The small molecule below binds the protein below.
Small molecule (SMILES): CC(=O)N[C@@H]1[C@@H](O)[C@H](O)[C@@H](CO)O[C@H]1O

Sequence of chain 1.A:
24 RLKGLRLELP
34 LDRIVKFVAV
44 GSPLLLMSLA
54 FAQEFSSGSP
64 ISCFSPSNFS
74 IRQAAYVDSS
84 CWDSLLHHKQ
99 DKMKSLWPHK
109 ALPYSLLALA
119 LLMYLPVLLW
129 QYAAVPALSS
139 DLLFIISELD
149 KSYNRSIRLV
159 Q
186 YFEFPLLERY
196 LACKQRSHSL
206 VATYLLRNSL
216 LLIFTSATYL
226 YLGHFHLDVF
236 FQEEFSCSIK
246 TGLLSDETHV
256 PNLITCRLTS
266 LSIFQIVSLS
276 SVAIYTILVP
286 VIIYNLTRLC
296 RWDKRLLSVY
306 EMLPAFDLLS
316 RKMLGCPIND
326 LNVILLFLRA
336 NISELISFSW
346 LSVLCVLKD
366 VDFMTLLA

Binding-site contacts:
Ligand atom O7 contacts residue ASN71 of chain 1.A at 2.8 Å (h-bond).
Ligand atom C8 contacts residue ASN71 of chain 1.A at 4.3 Å.
Ligand atom O6 contacts residue PRO69 of chain 1.A at 4.2 Å.
Ligand atom C4 contacts residue ASN71 of chain 1.A at 4.2 Å.
Ligand atom O5 contacts residue ASN71 of chain 1.A at 2.4 Å (h-bond).
Ligand atom C2 contacts residue ASN71 of chain 1.A at 2.4 Å.
Ligand atom N2 contacts residue ASN71 of chain 1.A at 2.9 Å (h-bond).
Ligand atom C5 contacts residue ASN71 of chain 1.A at 3.7 Å.
Ligand atom C3 contacts residue ASN71 of chain 1.A at 3.8 Å.
Ligand atom O4 contacts residue THR253 of chain 1.A at 4.3 Å.
Ligand atom C1 contacts residue ASN71 of chain 1.A at 1.4 Å.
Ligand atom C7 contacts residue ASN71 of chain 1.A at 3.1 Å.
Ligand atom O6 contacts residue PRO256 of chain 1.A at 4.3 Å.